Binding-site contacts:
Ligand atom N contacts residue PHE467 of chain 1.A at 1.2 Å.
Ligand atom N contacts residue GLU464 of chain 1.A at 3.0 Å (salt-bridge).
Ligand atom N contacts residue LYS463 of chain 1.A at 3.5 Å (salt-bridge).
Ligand atom N contacts residue VAL466 of chain 1.A at 3.7 Å.

This protein binds this small molecule.
Small molecule (SMILES): NC(=O)C[C@H](N)C(=O)O

Sequence of chain 1.A:
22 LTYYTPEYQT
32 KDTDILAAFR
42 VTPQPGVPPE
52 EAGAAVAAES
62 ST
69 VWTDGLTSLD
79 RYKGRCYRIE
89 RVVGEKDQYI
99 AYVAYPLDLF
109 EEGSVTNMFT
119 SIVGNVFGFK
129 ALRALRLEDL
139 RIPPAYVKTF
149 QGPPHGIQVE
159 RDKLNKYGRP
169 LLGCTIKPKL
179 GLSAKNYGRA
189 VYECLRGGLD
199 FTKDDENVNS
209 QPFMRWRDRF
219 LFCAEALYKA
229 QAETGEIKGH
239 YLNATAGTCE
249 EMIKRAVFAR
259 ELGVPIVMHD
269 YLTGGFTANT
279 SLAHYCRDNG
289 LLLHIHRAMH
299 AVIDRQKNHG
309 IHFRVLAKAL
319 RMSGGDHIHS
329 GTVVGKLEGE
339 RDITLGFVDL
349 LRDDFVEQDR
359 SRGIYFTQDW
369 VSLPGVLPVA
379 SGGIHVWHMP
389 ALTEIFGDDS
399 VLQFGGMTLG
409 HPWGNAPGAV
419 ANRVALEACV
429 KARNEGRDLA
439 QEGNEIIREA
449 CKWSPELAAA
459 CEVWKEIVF